Sequence of chain 1.B:
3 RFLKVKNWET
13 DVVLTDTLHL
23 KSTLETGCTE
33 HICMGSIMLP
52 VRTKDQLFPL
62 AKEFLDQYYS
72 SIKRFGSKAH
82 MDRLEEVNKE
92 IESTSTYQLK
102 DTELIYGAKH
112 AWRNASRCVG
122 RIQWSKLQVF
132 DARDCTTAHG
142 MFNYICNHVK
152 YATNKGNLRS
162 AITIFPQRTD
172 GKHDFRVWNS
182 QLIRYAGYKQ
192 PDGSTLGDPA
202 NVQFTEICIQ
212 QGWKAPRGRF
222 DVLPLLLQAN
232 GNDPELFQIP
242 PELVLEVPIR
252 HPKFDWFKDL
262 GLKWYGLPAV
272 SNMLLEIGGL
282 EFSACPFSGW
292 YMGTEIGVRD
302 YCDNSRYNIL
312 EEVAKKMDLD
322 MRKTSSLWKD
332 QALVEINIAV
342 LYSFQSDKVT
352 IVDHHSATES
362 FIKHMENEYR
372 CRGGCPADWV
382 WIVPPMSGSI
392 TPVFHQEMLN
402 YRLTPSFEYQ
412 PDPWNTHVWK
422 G

Binding-site contacts:
Ligand atom C13 contacts residue VAL271 of chain 1.A at 3.6 Å (hydrophobic).
Ligand atom N1' contacts residue TRP382 of chain 1.A at 3.7 Å.
Ligand atom O18 contacts residue HEM1 of chain 1.C at 3.3 Å (h-bond).
Ligand atom C03 contacts residue PRO269 of chain 1.A at 3.5 Å (hydrophobic).
Ligand atom C04 contacts residue PRO269 of chain 1.A at 3.6 Å (hydrophobic).
Ligand atom C11 contacts residue GLU296 of chain 1.A at 3.3 Å.
Ligand atom N08 contacts residue PRO269 of chain 1.A at 3.8 Å.
Ligand atom C11 contacts residue HEM1 of chain 1.C at 3.6 Å.
Ligand atom N07 contacts residue GLU296 of chain 1.A at 2.5 Å (salt-bridge).
Ligand atom C30 contacts residue LEU41 of chain 1.A at 3.9 Å (hydrophobic).
Ligand atom S01 contacts residue HEM1 of chain 1.C at 3.3 Å.
Ligand atom C06 contacts residue PRO269 of chain 1.A at 3.8 Å (hydrophobic).
Ligand atom N08 contacts residue GLU296 of chain 1.A at 2.9 Å (salt-bridge).
Ligand atom C02 contacts residue GLY290 of chain 1.A at 3.2 Å.
Ligand atom C12 contacts residue HEM1 of chain 1.C at 3.5 Å.
Ligand atom N28 contacts residue GLN411 of chain 1.A at 2.8 Å (h-bond).
Ligand atom C26 contacts residue GLN411 of chain 1.A at 3.6 Å.
Ligand atom C15 contacts residue HEM1 of chain 1.C at 3.7 Å.
Ligand atom C16 contacts residue HEM1 of chain 1.C at 3.9 Å.
Ligand atom C35 contacts residue TRP10 of chain 1.B at 3.9 Å (hydrophobic).
Ligand atom C14 contacts residue VAL271 of chain 1.A at 3.4 Å (hydrophobic).
Ligand atom C34 contacts residue TRP10 of chain 1.B at 3.5 Å (hydrophobic).
Ligand atom C02 contacts residue PHE288 of chain 1.A at 3.7 Å (hydrophobic).
Ligand atom C16 contacts residue GLU296 of chain 1.A at 3.6 Å.
Ligand atom C03 contacts residue VAL271 of chain 1.A at 3.7 Å (hydrophobic).
Ligand atom C02 contacts residue SER289 of chain 1.A at 3.5 Å.
Ligand atom C03 contacts residue SER289 of chain 1.A at 3.8 Å.
Ligand atom C14 contacts residue HEM1 of chain 1.C at 3.8 Å.
Ligand atom S21 contacts residue GLN411 of chain 1.A at 3.9 Å.
Ligand atom C03 contacts residue PHE288 of chain 1.A at 3.5 Å (hydrophobic).
Ligand atom C05 contacts residue PRO269 of chain 1.A at 3.7 Å (hydrophobic).
Ligand atom C04 contacts residue VAL271 of chain 1.A at 3.5 Å (hydrophobic).
Ligand atom S01 contacts residue GLY290 of chain 1.A at 3.8 Å.
Ligand atom C15 contacts residue VAL271 of chain 1.A at 3.6 Å (hydrophobic).
Ligand atom C02 contacts residue HEM1 of chain 1.C at 3.6 Å.
Ligand atom C5' contacts residue MET40 of chain 1.A at 3.9 Å (hydrophobic).
Ligand atom C13 contacts residue HEM1 of chain 1.C at 3.5 Å.
Ligand atom C06 contacts residue GLU296 of chain 1.A at 3.4 Å.
Ligand atom C17 contacts residue GLN182 of chain 1.A at 3.8 Å.
Ligand atom N08 contacts residue TRP291 of chain 1.A at 2.9 Å (h-bond).

This protein binds this small molecule.
Small molecule (SMILES): [H]/N=C(\Nc1cccc(COC[C@@H]2C[C@H](OCc3cccc(N/C(=N\[H])c4cccs4)c3)CN2)c1)c1cccs1

Sequence of chain 1.A:
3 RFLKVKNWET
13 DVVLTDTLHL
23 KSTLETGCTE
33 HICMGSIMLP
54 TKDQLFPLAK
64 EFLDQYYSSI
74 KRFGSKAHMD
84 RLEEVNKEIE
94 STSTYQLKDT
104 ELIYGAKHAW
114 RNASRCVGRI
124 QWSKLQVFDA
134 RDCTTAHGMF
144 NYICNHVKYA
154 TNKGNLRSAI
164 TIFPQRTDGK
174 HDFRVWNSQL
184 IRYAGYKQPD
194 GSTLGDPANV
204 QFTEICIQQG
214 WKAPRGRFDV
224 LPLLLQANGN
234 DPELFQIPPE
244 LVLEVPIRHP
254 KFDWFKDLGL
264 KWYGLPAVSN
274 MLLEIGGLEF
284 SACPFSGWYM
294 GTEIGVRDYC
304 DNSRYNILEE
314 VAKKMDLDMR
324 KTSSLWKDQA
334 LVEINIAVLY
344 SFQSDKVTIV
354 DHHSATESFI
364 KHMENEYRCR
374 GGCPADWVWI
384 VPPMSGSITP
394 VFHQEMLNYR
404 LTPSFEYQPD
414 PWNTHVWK